The protein below binds the small molecule below.
Small molecule (SMILES): CC(=O)N[C@H]1[C@H](O[C@H]2[C@H](O)[C@@H](NC(C)=O)CO[C@@H]2CO)O[C@H](CO)[C@@H](O[C@@H]2O[C@H](CO)[C@@H](O)[C@H](O)[C@@H]2O)[C@@H]1O

Binding-site contacts:
Ligand atom C2 contacts residue ASP514 of chain 2.A at 3.5 Å.
Ligand atom C3 contacts residue ASN489 of chain 2.A at 3.7 Å.
Ligand atom O5 contacts residue SER467 of chain 2.A at 3.2 Å.
Ligand atom O5 contacts residue SER491 of chain 2.A at 4.0 Å.
Ligand atom C6 contacts residue ARG450 of chain 2.A at 4.4 Å.
Ligand atom C3 contacts residue ASP514 of chain 2.A at 4.0 Å.
Ligand atom C6 contacts residue SER467 of chain 2.A at 3.6 Å.
Ligand atom C6 contacts residue SER491 of chain 2.A at 4.5 Å.
Ligand atom O5 contacts residue ASP465 of chain 2.A at 4.2 Å.
Ligand atom C7 contacts residue LYS454 of chain 2.A at 3.7 Å.
Ligand atom C1 contacts residue ASP465 of chain 2.A at 4.3 Å.
Ligand atom O6 contacts residue SER467 of chain 2.A at 3.2 Å (h-bond).
Ligand atom C7 contacts residue ASP514 of chain 2.A at 3.6 Å.
Ligand atom C4 contacts residue ASN489 of chain 2.A at 4.1 Å.
Ligand atom C5 contacts residue ASN489 of chain 2.A at 3.7 Å.
Ligand atom C1 contacts residue SER491 of chain 2.A at 4.0 Å.
Ligand atom C1 contacts residue ASN489 of chain 2.A at 1.4 Å.
Ligand atom O7 contacts residue ILE453 of chain 2.A at 3.7 Å.
Ligand atom O4 contacts residue ARG450 of chain 2.A at 4.4 Å.
Ligand atom C8 contacts residue TYR512 of chain 2.A at 3.9 Å (hydrophobic).
Ligand atom O7 contacts residue LYS454 of chain 2.A at 3.3 Å (salt-bridge).
Ligand atom C6 contacts residue LEU468 of chain 2.A at 4.0 Å (hydrophobic).
Ligand atom C5 contacts residue SER467 of chain 2.A at 4.0 Å.
Ligand atom N2 contacts residue ASP514 of chain 2.A at 2.7 Å (salt-bridge).
Ligand atom C7 contacts residue ASN489 of chain 2.A at 3.2 Å.
Ligand atom C8 contacts residue ASN489 of chain 2.A at 4.4 Å.
Ligand atom C5 contacts residue ARG450 of chain 2.A at 4.3 Å.
Ligand atom C8 contacts residue CYS457 of chain 2.A at 3.8 Å (hydrophobic).
Ligand atom O5 contacts residue ASN489 of chain 2.A at 2.4 Å (h-bond).
Ligand atom C1 contacts residue ASP514 of chain 2.A at 3.4 Å.
Ligand atom N2 contacts residue ASN489 of chain 2.A at 2.7 Å (h-bond).
Ligand atom C8 contacts residue LEU468 of chain 2.A at 4.4 Å (hydrophobic).
Ligand atom C8 contacts residue LYS454 of chain 2.A at 3.6 Å.
Ligand atom O6 contacts residue SER404 of chain 2.A at 3.8 Å.
Ligand atom C2 contacts residue ASN489 of chain 2.A at 2.2 Å.
Ligand atom C8 contacts residue ASP514 of chain 2.A at 3.7 Å.
Ligand atom C5 contacts residue SER491 of chain 2.A at 4.1 Å.
Ligand atom C1 contacts residue SER467 of chain 2.A at 3.9 Å.
Ligand atom O6 contacts residue LEU468 of chain 2.A at 3.9 Å.
Ligand atom O7 contacts residue ASN489 of chain 2.A at 3.3 Å (h-bond).

Sequence of chain 2.A:
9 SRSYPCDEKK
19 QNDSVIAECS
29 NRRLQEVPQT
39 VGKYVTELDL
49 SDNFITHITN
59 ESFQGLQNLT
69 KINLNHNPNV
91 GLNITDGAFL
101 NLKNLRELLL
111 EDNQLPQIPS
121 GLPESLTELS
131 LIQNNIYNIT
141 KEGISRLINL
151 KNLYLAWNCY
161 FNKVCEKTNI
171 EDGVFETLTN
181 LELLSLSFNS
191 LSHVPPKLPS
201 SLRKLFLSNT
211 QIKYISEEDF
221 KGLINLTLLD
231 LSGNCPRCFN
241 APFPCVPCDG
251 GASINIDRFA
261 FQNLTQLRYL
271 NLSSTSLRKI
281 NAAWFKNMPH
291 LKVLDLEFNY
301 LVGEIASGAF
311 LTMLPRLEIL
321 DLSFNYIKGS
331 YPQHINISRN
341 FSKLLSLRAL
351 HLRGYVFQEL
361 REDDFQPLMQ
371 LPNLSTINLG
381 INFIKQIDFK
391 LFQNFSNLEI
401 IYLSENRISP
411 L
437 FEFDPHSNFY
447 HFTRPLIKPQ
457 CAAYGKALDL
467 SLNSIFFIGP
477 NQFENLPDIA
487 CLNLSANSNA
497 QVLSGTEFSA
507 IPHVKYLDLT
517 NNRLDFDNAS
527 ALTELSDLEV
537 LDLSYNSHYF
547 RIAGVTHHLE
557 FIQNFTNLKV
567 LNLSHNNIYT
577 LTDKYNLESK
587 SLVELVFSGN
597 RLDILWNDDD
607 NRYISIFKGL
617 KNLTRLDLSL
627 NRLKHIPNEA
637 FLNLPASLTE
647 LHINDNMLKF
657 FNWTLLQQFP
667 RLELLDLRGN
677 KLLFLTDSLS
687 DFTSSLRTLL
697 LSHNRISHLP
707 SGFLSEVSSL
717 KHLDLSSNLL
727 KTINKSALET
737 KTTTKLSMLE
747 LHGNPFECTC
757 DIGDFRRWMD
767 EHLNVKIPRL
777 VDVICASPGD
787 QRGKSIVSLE